Binding-site contacts:
Ligand atom O2B contacts residue SER213 of chain 1.A at 3.1 Å (h-bond).
Ligand atom O1A contacts residue ASP226 of chain 1.A at 2.8 Å (salt-bridge).
Ligand atom N3 contacts residue PHE359 of chain 1.A at 3.4 Å.
Ligand atom O3B contacts residue MG1 of chain 1.C at 3.8 Å.
Ligand atom O2B contacts residue MG1 of chain 1.C at 2.3 Å.
Ligand atom O2' contacts residue ALA314 of chain 1.A at 3.4 Å (h-bond).
Ligand atom O3' contacts residue PHE359 of chain 1.A at 3.5 Å.
Ligand atom C4' contacts residue PHE211 of chain 1.A at 3.6 Å (hydrophobic).
Ligand atom C2' contacts residue PHE359 of chain 1.A at 3.7 Å (hydrophobic).
Ligand atom O3B contacts residue SER213 of chain 1.A at 3.5 Å (h-bond).
Ligand atom O2G contacts residue SER213 of chain 1.A at 3.4 Å (h-bond).
Ligand atom N1 contacts residue ASP459 of chain 1.A at 3.8 Å.
Ligand atom C2 contacts residue PHE359 of chain 1.A at 3.6 Å (hydrophobic).
Ligand atom S1G contacts residue ASN358 of chain 1.A at 3.7 Å.
Ligand atom C5' contacts residue ASP226 of chain 1.A at 3.5 Å.
Ligand atom O2B contacts residue GLY212 of chain 1.A at 3.6 Å.
Ligand atom O4' contacts residue PHE211 of chain 1.A at 3.4 Å.
Ligand atom O1B contacts residue PHE359 of chain 1.A at 3.9 Å.
Ligand atom PA contacts residue MG1 of chain 1.C at 3.8 Å.
Ligand atom N1 contacts residue PHE359 of chain 1.A at 3.9 Å.
Ligand atom N6 contacts residue ILE467 of chain 1.A at 3.5 Å (h-bond).
Ligand atom C2 contacts residue ILE467 of chain 1.A at 3.9 Å (hydrophobic).
Ligand atom C4 contacts residue PHE359 of chain 1.A at 3.5 Å (hydrophobic).
Ligand atom O2' contacts residue SER318 of chain 1.A at 3.9 Å.
Ligand atom PG contacts residue MG1 of chain 1.C at 3.4 Å.
Ligand atom PG contacts residue SER213 of chain 1.A at 3.6 Å.
Ligand atom O2G contacts residue MG1 of chain 1.C at 2.1 Å.
Ligand atom O3G contacts residue ASN358 of chain 1.A at 3.2 Å (h-bond).
Ligand atom O3' contacts residue GLY212 of chain 1.A at 3.7 Å.
Ligand atom PB contacts residue MG1 of chain 1.C at 3.5 Å.
Ligand atom O3A contacts residue PHE359 of chain 1.A at 3.9 Å.
Ligand atom PB contacts residue SER213 of chain 1.A at 4.0 Å.
Ligand atom O1B contacts residue SER213 of chain 1.A at 3.8 Å.
Ligand atom O1A contacts residue MG1 of chain 1.C at 2.4 Å.
Ligand atom C2 contacts residue ASP459 of chain 1.A at 3.5 Å.
Ligand atom C3' contacts residue PHE359 of chain 1.A at 3.8 Å (hydrophobic).
Ligand atom C5 contacts residue PHE359 of chain 1.A at 3.8 Å (hydrophobic).
Ligand atom N1 contacts residue ILE467 of chain 1.A at 3.3 Å.
Ligand atom O2B contacts residue ASP226 of chain 1.A at 3.1 Å (salt-bridge).
Ligand atom S1G contacts residue SER213 of chain 1.A at 3.3 Å (h-bond).

This small molecule binds to this protein.
Small molecule (SMILES): Nc1ncnc2c1ncn2[C@@H]1O[C@H](COP(=O)(O)OP(=O)(O)OP(O)(O)=S)[C@@H](O)[C@H]1O

Sequence of chain 1.A:
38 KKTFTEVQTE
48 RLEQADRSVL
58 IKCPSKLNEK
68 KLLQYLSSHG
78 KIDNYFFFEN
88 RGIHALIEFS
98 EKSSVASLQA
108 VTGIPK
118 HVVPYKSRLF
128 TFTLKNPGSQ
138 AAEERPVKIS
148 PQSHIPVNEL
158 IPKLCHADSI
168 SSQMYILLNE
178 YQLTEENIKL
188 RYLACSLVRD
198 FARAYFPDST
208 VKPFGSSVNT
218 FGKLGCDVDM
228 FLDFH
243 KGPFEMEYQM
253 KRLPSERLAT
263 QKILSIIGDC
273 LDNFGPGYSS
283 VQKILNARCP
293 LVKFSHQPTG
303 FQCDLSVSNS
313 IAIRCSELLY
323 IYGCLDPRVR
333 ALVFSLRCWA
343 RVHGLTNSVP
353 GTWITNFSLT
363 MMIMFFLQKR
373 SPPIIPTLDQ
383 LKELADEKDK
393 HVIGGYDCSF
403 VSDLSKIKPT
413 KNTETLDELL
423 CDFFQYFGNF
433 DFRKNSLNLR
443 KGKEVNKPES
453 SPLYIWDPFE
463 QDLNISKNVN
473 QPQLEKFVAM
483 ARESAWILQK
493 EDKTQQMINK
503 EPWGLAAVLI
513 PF